A protein and the small-molecule ligand that binds it are described below.
Small molecule (SMILES): CC(=O)N[C@@H]1[C@@H](O)[C@H](O)[C@@H](CO)O[C@H]1O

Binding-site contacts:
Ligand atom C5 contacts residue THR615 of chain 1.B at 3.8 Å.
Ligand atom C4 contacts residue ASN613 of chain 1.B at 4.2 Å.
Ligand atom N2 contacts residue ASN613 of chain 1.B at 3.0 Å (h-bond).
Ligand atom C3 contacts residue ASN613 of chain 1.B at 3.8 Å.
Ligand atom C8 contacts residue GLN641 of chain 1.B at 4.0 Å.
Ligand atom O6 contacts residue THR615 of chain 1.B at 4.1 Å.
Ligand atom O5 contacts residue THR615 of chain 1.B at 3.2 Å (h-bond).
Ligand atom O7 contacts residue ASN613 of chain 1.B at 3.1 Å (h-bond).
Ligand atom C6 contacts residue THR615 of chain 1.B at 3.8 Å.
Ligand atom C1 contacts residue THR615 of chain 1.B at 3.9 Å.
Ligand atom C5 contacts residue ASN613 of chain 1.B at 3.7 Å.
Ligand atom C7 contacts residue ASN613 of chain 1.B at 3.1 Å.
Ligand atom C8 contacts residue ASN613 of chain 1.B at 3.8 Å.
Ligand atom C1 contacts residue ASN613 of chain 1.B at 1.4 Å.
Ligand atom O5 contacts residue ASN613 of chain 1.B at 2.3 Å (h-bond).
Ligand atom C2 contacts residue ASN613 of chain 1.B at 2.5 Å.

Sequence of chain 1.B:
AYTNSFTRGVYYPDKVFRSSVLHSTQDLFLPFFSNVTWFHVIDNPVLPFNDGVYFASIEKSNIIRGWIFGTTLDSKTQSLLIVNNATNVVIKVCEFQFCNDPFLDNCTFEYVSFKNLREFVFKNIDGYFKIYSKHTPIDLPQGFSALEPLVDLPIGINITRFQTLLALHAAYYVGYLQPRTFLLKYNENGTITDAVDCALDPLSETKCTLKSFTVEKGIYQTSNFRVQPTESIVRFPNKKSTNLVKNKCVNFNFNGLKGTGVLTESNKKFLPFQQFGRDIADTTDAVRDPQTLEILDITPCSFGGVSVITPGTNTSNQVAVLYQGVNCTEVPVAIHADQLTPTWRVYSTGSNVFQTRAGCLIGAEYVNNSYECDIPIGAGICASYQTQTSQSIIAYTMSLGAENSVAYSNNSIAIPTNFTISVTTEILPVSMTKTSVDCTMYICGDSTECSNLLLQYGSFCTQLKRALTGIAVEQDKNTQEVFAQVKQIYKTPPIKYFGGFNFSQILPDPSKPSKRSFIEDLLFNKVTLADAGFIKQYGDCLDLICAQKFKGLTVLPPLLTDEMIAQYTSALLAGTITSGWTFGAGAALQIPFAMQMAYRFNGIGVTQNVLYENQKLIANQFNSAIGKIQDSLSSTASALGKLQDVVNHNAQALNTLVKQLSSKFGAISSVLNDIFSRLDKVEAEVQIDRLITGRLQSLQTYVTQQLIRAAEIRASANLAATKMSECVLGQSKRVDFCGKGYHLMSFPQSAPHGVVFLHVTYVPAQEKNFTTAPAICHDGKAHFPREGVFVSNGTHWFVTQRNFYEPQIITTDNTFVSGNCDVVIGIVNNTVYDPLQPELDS